Binding-site contacts:
Ligand atom C2' contacts residue LEU22 of chain 1.B at 3.4 Å (hydrophobic).
Ligand atom O3A contacts residue PRO97 of chain 1.B at 3.0 Å (h-bond).
Ligand atom C5 contacts residue LEU22 of chain 1.B at 3.6 Å (hydrophobic).
Ligand atom C6 contacts residue GLU94 of chain 1.B at 3.9 Å.
Ligand atom N1 contacts residue LEU22 of chain 1.B at 3.9 Å.
Ligand atom C5 contacts residue LEU146 of chain 1.B at 3.8 Å (hydrophobic).
Ligand atom O2' contacts residue LEU22 of chain 1.B at 2.2 Å (h-bond).
Ligand atom C4 contacts residue LEU22 of chain 1.B at 3.6 Å (hydrophobic).
Ligand atom N6 contacts residue LEU146 of chain 1.B at 3.9 Å.
Ligand atom C3' contacts residue GLY99 of chain 1.B at 3.8 Å.
Ligand atom N1 contacts residue PHE95 of chain 1.B at 3.5 Å.
Ligand atom N1 contacts residue ALA96 of chain 1.B at 2.8 Å (h-bond).
Ligand atom C4' contacts residue GLY99 of chain 1.B at 4.0 Å.
Ligand atom N6 contacts residue GLU94 of chain 1.B at 3.0 Å (salt-bridge).
Ligand atom PA contacts residue ARG98 of chain 1.B at 3.9 Å.
Ligand atom C6 contacts residue ALA96 of chain 1.B at 3.9 Å (hydrophobic).
Ligand atom N3 contacts residue LEU22 of chain 1.B at 3.8 Å.
Ligand atom N6 contacts residue ALA43 of chain 1.B at 3.9 Å.
Ligand atom O4' contacts residue GLU100 of chain 1.B at 3.5 Å.
Ligand atom N3 contacts residue ALA96 of chain 1.B at 3.6 Å (h-bond).
Ligand atom PA contacts residue GLY99 of chain 1.B at 3.7 Å.
Ligand atom O3A contacts residue GLY99 of chain 1.B at 3.1 Å (h-bond).
Ligand atom O2A contacts residue PRO97 of chain 1.B at 3.8 Å.
Ligand atom C2 contacts residue ALA96 of chain 1.B at 3.0 Å (hydrophobic).
Ligand atom O3A contacts residue ALA96 of chain 1.B at 3.8 Å.
Ligand atom O2A contacts residue GLY99 of chain 1.B at 3.6 Å.
Ligand atom PA contacts residue PRO97 of chain 1.B at 3.8 Å.
Ligand atom N7 contacts residue PHE27 of chain 1.B at 3.9 Å.
Ligand atom C2 contacts residue PHE95 of chain 1.B at 3.2 Å (hydrophobic).
Ligand atom C5' contacts residue GLU100 of chain 1.B at 3.4 Å.
Ligand atom C6 contacts residue LEU22 of chain 1.B at 3.8 Å (hydrophobic).
Ligand atom O5' contacts residue GLY99 of chain 1.B at 3.9 Å.
Ligand atom C6 contacts residue LEU146 of chain 1.B at 3.7 Å (hydrophobic).
Ligand atom N1 contacts residue GLU94 of chain 1.B at 3.8 Å.
Ligand atom C5' contacts residue GLY99 of chain 1.B at 3.3 Å.
Ligand atom O3A contacts residue ARG98 of chain 1.B at 3.6 Å.
Ligand atom C8 contacts residue PHE27 of chain 1.B at 3.3 Å (hydrophobic).
Ligand atom O2A contacts residue ARG98 of chain 1.B at 3.0 Å (salt-bridge).
Ligand atom C2 contacts residue LEU22 of chain 1.B at 3.9 Å (hydrophobic).
Ligand atom N6 contacts residue LEU77 of chain 1.B at 3.7 Å.

Sequence of chain 1.B:
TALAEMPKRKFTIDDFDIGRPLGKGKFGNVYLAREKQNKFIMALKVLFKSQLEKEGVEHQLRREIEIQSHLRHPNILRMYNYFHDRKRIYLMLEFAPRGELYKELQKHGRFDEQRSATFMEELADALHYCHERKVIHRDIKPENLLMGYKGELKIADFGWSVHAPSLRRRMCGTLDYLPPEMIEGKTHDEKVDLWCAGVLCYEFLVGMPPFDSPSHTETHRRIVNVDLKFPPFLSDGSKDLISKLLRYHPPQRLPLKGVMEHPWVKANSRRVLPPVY

The protein below binds the small molecule below.
Small molecule (SMILES): Nc1ncnc2c1ncn2[C@@H]1O[C@H](CO[P](=O)(O)O[P](=O)(O)NP(=O)(O)O)[C@@H](O)[C@H]1O